Sequence of chain 1.B:
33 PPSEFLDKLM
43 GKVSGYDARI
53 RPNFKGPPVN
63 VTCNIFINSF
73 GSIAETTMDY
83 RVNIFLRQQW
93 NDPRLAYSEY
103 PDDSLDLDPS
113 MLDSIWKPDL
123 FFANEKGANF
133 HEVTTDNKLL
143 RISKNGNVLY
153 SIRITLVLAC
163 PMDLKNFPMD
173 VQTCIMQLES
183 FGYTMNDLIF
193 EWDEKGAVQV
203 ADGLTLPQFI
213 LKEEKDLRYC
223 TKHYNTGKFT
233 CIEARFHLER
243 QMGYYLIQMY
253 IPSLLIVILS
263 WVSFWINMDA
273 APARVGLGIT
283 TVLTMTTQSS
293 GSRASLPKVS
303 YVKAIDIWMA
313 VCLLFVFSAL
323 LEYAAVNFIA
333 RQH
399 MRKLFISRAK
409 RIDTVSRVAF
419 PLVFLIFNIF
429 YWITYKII

Sequence of chain 1.C:
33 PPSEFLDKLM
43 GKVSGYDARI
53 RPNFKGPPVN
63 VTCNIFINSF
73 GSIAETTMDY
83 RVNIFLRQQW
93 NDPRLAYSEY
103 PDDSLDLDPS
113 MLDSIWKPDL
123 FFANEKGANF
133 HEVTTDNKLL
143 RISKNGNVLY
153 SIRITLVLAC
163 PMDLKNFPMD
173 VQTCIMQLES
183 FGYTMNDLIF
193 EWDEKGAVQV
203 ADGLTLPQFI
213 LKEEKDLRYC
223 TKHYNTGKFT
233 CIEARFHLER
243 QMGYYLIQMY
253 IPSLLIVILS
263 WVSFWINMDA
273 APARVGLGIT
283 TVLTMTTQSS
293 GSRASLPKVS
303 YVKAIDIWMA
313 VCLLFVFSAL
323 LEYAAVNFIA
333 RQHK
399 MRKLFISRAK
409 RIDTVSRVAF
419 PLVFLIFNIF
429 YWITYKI

A small-molecule ligand and the protein it binds are described below.
Small molecule (SMILES): CCCCCCCC(=O)OC[C@H](COP(=O)(O)O[C@@H]1[C@H](O)[C@H](O)[C@@H](OP(=O)(O)O)[C@H](OP(=O)(O)O)[C@H]1O)OC(=O)CCCCCCC

Binding-site contacts:
Ligand atom C3B contacts residue PX41 of chain 1.R at 3.4 Å.
Ligand atom C4B contacts residue TRP267 of chain 1.C at 4.5 Å (hydrophobic).
Ligand atom C4B contacts residue PX41 of chain 1.R at 4.0 Å.
Ligand atom O3C contacts residue GLN334 of chain 1.B at 4.3 Å.
Ligand atom C4B contacts residue PIO1 of chain 1.V at 3.9 Å.
Ligand atom C8B contacts residue PIO1 of chain 1.V at 4.2 Å.
Ligand atom C2B contacts residue PIO1 of chain 1.V at 4.4 Å.
Ligand atom O3C contacts residue PHE330 of chain 1.B at 4.3 Å.
Ligand atom C6B contacts residue PIO1 of chain 1.V at 4.0 Å.
Ligand atom C3B contacts residue PHE330 of chain 1.B at 4.3 Å (hydrophobic).
Ligand atom C5B contacts residue PX41 of chain 1.R at 4.0 Å.
Ligand atom C5B contacts residue PIO1 of chain 1.V at 4.4 Å.
Ligand atom O3C contacts residue PX41 of chain 1.R at 4.2 Å.